Sequence of chain 1.B:
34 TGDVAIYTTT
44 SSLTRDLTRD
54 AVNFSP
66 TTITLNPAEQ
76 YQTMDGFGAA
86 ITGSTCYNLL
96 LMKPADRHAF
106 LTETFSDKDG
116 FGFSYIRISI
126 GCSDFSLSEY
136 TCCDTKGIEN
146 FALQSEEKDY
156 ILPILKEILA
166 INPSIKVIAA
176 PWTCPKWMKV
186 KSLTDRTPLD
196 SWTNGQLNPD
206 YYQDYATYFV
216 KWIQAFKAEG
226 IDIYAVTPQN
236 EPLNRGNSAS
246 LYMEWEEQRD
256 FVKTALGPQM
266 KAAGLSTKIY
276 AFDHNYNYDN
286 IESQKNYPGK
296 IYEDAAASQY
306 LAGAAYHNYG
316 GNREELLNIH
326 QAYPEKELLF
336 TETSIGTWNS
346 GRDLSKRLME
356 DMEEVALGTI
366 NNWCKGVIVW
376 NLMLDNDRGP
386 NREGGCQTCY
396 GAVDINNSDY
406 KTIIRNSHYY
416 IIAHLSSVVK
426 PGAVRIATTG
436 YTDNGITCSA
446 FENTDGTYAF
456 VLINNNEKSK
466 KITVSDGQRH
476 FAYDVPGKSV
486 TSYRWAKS

Binding-site contacts:
Ligand atom O5 contacts residue NOJ1 of chain 1.F at 2.3 Å (h-bond).
Ligand atom C6 contacts residue TYR314 of chain 1.B at 4.4 Å (hydrophobic).
Ligand atom C5 contacts residue NOJ1 of chain 1.F at 3.6 Å.
Ligand atom C5 contacts residue TRP343 of chain 1.B at 3.8 Å (hydrophobic).
Ligand atom C1 contacts residue CYS391 of chain 1.B at 3.9 Å (hydrophobic).
Ligand atom O2 contacts residue GLY390 of chain 1.B at 4.3 Å.
Ligand atom C4 contacts residue NOJ1 of chain 1.F at 4.2 Å.
Ligand atom O2 contacts residue NOJ1 of chain 1.F at 2.7 Å (h-bond).
Ligand atom C1 contacts residue TRP343 of chain 1.B at 4.4 Å (hydrophobic).
Ligand atom C3 contacts residue NOJ1 of chain 1.F at 3.7 Å.
Ligand atom C3 contacts residue THR393 of chain 1.B at 4.3 Å.
Ligand atom O4 contacts residue TRP343 of chain 1.B at 4.1 Å.
Ligand atom C2 contacts residue NOJ1 of chain 1.F at 2.3 Å.
Ligand atom O6 contacts residue TYR314 of chain 1.B at 4.0 Å.
Ligand atom O2 contacts residue CYS391 of chain 1.B at 3.2 Å.
Ligand atom O5 contacts residue TRP343 of chain 1.B at 4.2 Å.
Ligand atom C6 contacts residue TRP343 of chain 1.B at 3.3 Å (hydrophobic).
Ligand atom C2 contacts residue CYS391 of chain 1.B at 4.2 Å (hydrophobic).
Ligand atom C1 contacts residue NOJ1 of chain 1.F at 1.3 Å.

This protein binds this small molecule.
Small molecule (SMILES): OC[C@H]1O[C@@H](O)[C@H](O)[C@@H](O)[C@@H]1O